Binding-site contacts:
Ligand atom N contacts residue GLY252 of chain 1.A at 3.7 Å.
Ligand atom C contacts residue GLY252 of chain 1.A at 3.8 Å.
Ligand atom C contacts residue ALA223 of chain 1.A at 3.8 Å (hydrophobic).
Ligand atom C1 contacts residue TYR97 of chain 1.A at 3.7 Å (hydrophobic).
Ligand atom C9 contacts residue TYR97 of chain 1.A at 3.6 Å (hydrophobic).
Ligand atom C3 contacts residue TYR97 of chain 1.A at 3.8 Å (hydrophobic).
Ligand atom C6 contacts residue GLY220 of chain 1.A at 3.9 Å.
Ligand atom N2 contacts residue LEU222 of chain 1.A at 3.1 Å (h-bond).
Ligand atom C8 contacts residue TYR97 of chain 1.A at 3.5 Å (hydrophobic).
Ligand atom C8 contacts residue MET251 of chain 1.A at 3.6 Å (hydrophobic).
Ligand atom C1 contacts residue GLY252 of chain 1.A at 3.7 Å.
Ligand atom N5 contacts residue MET251 of chain 1.A at 3.2 Å.
Ligand atom C7 contacts residue MET251 of chain 1.A at 3.8 Å (hydrophobic).
Ligand atom C4 contacts residue TYR97 of chain 1.A at 3.9 Å (hydrophobic).
Ligand atom N4 contacts residue ILE192 of chain 1.A at 3.5 Å.
Ligand atom C8 contacts residue ASP93 of chain 1.A at 3.7 Å.
Ligand atom N2 contacts residue TYR97 of chain 1.A at 3.8 Å.
Ligand atom N2 contacts residue MET251 of chain 1.A at 3.6 Å (h-bond).
Ligand atom N1 contacts residue GLY252 of chain 1.A at 3.8 Å.
Ligand atom C6 contacts residue ASP147 of chain 1.A at 3.5 Å.
Ligand atom N1 contacts residue TYR97 of chain 1.A at 3.6 Å.
Ligand atom C6 contacts residue MET251 of chain 1.A at 3.8 Å (hydrophobic).
Ligand atom C3 contacts residue MET251 of chain 1.A at 3.8 Å (hydrophobic).
Ligand atom N4 contacts residue SER94 of chain 1.A at 3.4 Å (h-bond).
Ligand atom C5 contacts residue MET251 of chain 1.A at 3.8 Å (hydrophobic).
Ligand atom N contacts residue TYR97 of chain 1.A at 3.6 Å (h-bond).
Ligand atom N5 contacts residue ASP93 of chain 1.A at 2.8 Å (salt-bridge).
Ligand atom N4 contacts residue ASP147 of chain 1.A at 2.9 Å (salt-bridge).
Ligand atom C7 contacts residue TYR97 of chain 1.A at 3.7 Å (hydrophobic).
Ligand atom N contacts residue ALA223 of chain 1.A at 3.0 Å (h-bond).
Ligand atom C6 contacts residue GLN194 of chain 1.A at 3.8 Å.
Ligand atom C9 contacts residue ASP93 of chain 1.A at 3.6 Å.
Ligand atom C7 contacts residue ASP93 of chain 1.A at 3.5 Å.
Ligand atom N4 contacts residue ASP93 of chain 1.A at 2.8 Å (salt-bridge).
Ligand atom C2 contacts residue TYR97 of chain 1.A at 3.7 Å (hydrophobic).
Ligand atom C1 contacts residue ALA223 of chain 1.A at 3.9 Å (hydrophobic).
Ligand atom N3 contacts residue CYS149 of chain 1.A at 3.6 Å (h-bond).
Ligand atom C7 contacts residue ASP147 of chain 1.A at 3.7 Å.
Ligand atom N3 contacts residue ASP147 of chain 1.A at 2.7 Å (salt-bridge).
Ligand atom N5 contacts residue TYR97 of chain 1.A at 3.4 Å.

Sequence of chain 1.A:
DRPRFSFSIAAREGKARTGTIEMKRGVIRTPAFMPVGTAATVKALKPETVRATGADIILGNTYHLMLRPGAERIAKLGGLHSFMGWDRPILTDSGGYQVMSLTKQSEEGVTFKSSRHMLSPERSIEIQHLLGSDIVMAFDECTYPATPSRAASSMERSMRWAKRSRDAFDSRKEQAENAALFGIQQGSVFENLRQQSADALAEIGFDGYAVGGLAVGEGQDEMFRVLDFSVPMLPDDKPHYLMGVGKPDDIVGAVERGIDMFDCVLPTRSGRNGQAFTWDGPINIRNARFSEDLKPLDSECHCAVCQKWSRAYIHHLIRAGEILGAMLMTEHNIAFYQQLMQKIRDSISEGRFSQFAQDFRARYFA

The protein below binds the small molecule below.
Small molecule (SMILES): CNc1nc2cc3c(cc2[nH]1)N=C(N)NC3